Binding-site contacts:
Ligand atom C07 contacts residue ASN262 of chain 1.B at 3.9 Å.
Ligand atom C09 contacts residue THR5 of chain 1.B at 4.0 Å.
Ligand atom C07 contacts residue THR5 of chain 1.B at 3.7 Å.
Ligand atom C09 contacts residue LYS261 of chain 1.B at 3.8 Å.
Ligand atom O02 contacts residue GLN3 of chain 1.B at 4.2 Å.
Ligand atom O02 contacts residue THR5 of chain 1.B at 3.0 Å (h-bond).
Ligand atom C15 contacts residue LYS261 of chain 1.B at 4.4 Å.
Ligand atom C07 contacts residue LYS261 of chain 1.B at 4.3 Å.
Ligand atom C09 contacts residue ASN262 of chain 1.B at 3.3 Å.
Ligand atom O02 contacts residue LYS4 of chain 1.B at 3.8 Å.
Ligand atom O02 contacts residue ASN262 of chain 1.B at 3.4 Å (h-bond).
Ligand atom N04 contacts residue THR5 of chain 1.B at 3.8 Å.
Ligand atom C07 contacts residue LYS4 of chain 1.B at 3.6 Å.
Ligand atom C07 contacts residue GLN3 of chain 1.B at 3.6 Å.
Ligand atom C08 contacts residue LYS261 of chain 1.B at 4.2 Å.
Ligand atom C15 contacts residue HIS7 of chain 1.B at 4.5 Å.

This small molecule binds to this protein.
Small molecule (SMILES): COC[C@@H](C)N

Sequence of chain 1.B:
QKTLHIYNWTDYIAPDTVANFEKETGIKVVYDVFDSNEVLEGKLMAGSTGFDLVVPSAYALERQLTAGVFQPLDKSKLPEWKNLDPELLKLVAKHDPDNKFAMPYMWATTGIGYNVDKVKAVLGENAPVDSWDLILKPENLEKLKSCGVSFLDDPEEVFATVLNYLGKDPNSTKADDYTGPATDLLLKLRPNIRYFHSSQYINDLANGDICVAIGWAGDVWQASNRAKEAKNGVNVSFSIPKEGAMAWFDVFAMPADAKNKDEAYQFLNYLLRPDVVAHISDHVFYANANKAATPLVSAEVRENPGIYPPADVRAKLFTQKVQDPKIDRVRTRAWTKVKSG